This small molecule binds to this protein.
Small molecule (SMILES): OC[C@H]1O[C@@H](n2cnc3c(Br)c(Br)c(Br)c(Br)c32)C[C@@H]1O

Binding-site contacts:
Ligand atom BRE contacts residue ILE174 of chain 1.A at 3.8 Å.
Ligand atom CAI contacts residue MET163 of chain 1.A at 3.5 Å (hydrophobic).
Ligand atom BRC contacts residue VAL66 of chain 1.A at 4.2 Å.
Ligand atom OAA contacts residue LEU45 of chain 1.A at 4.2 Å.
Ligand atom OAB contacts residue ASN118 of chain 1.A at 3.1 Å (h-bond).
Ligand atom BRC contacts residue ILE174 of chain 1.A at 4.2 Å.
Ligand atom OAK contacts residue LEU45 of chain 1.A at 3.4 Å.
Ligand atom CAH contacts residue LEU45 of chain 1.A at 4.2 Å (hydrophobic).
Ligand atom BRC contacts residue PHE113 of chain 1.A at 3.7 Å.
Ligand atom BRF contacts residue VAL116 of chain 1.A at 3.0 Å.
Ligand atom CAO contacts residue VAL66 of chain 1.A at 3.8 Å (hydrophobic).
Ligand atom CAP contacts residue MET163 of chain 1.A at 3.6 Å (hydrophobic).
Ligand atom BRE contacts residue VAL53 of chain 1.A at 4.0 Å.
Ligand atom CAL contacts residue ILE174 of chain 1.A at 3.9 Å (hydrophobic).
Ligand atom CAP contacts residue VAL53 of chain 1.A at 4.2 Å (hydrophobic).
Ligand atom CAM contacts residue VAL66 of chain 1.A at 3.7 Å (hydrophobic).
Ligand atom CAR contacts residue ASN118 of chain 1.A at 3.8 Å.
Ligand atom BRD contacts residue HIS115 of chain 1.A at 4.2 Å.
Ligand atom CAL contacts residue VAL66 of chain 1.A at 3.7 Å (hydrophobic).
Ligand atom BRF contacts residue HIS115 of chain 1.A at 4.2 Å.
Ligand atom BRD contacts residue VAL66 of chain 1.A at 3.8 Å.
Ligand atom BRE contacts residue ASP175 of chain 1.A at 3.5 Å.
Ligand atom CAO contacts residue MET163 of chain 1.A at 4.1 Å (hydrophobic).
Ligand atom NAU contacts residue LEU45 of chain 1.A at 4.0 Å.
Ligand atom CAI contacts residue ASN118 of chain 1.A at 3.6 Å.
Ligand atom BRF contacts residue VAL66 of chain 1.A at 4.1 Å.
Ligand atom BRD contacts residue VAL116 of chain 1.A at 3.9 Å.
Ligand atom BRD contacts residue ILE95 of chain 1.A at 3.8 Å.
Ligand atom BRE contacts residue LYS68 of chain 1.A at 3.6 Å.
Ligand atom CAT contacts residue LEU45 of chain 1.A at 4.2 Å (hydrophobic).
Ligand atom CAN contacts residue VAL66 of chain 1.A at 3.9 Å (hydrophobic).
Ligand atom CAT contacts residue MET163 of chain 1.A at 4.1 Å (hydrophobic).
Ligand atom CAG contacts residue LEU45 of chain 1.A at 4.1 Å (hydrophobic).
Ligand atom NAU contacts residue MET163 of chain 1.A at 3.6 Å.
Ligand atom CAN contacts residue ILE174 of chain 1.A at 3.7 Å (hydrophobic).
Ligand atom BRD contacts residue GLU114 of chain 1.A at 3.0 Å.
Ligand atom CAG contacts residue MET163 of chain 1.A at 3.7 Å (hydrophobic).
Ligand atom NAJ contacts residue MET163 of chain 1.A at 3.8 Å.
Ligand atom NAJ contacts residue VAL53 of chain 1.A at 4.0 Å.
Ligand atom CAQ contacts residue MET163 of chain 1.A at 3.5 Å (hydrophobic).

Sequence of chain 1.A:
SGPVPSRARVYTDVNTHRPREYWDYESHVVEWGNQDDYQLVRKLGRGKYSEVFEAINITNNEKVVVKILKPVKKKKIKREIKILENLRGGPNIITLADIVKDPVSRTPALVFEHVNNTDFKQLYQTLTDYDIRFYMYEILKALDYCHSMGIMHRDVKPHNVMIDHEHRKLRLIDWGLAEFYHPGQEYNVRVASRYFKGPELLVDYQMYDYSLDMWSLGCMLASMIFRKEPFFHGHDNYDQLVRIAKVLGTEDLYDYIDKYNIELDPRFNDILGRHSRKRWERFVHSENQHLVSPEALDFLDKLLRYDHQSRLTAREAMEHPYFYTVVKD